The small molecule below binds the protein below.
Small molecule (SMILES): CC(=O)N[C@@H]1[C@@H](O)[C@H](O)[C@@H](CO)O[C@H]1O

Sequence of chain 1.A:
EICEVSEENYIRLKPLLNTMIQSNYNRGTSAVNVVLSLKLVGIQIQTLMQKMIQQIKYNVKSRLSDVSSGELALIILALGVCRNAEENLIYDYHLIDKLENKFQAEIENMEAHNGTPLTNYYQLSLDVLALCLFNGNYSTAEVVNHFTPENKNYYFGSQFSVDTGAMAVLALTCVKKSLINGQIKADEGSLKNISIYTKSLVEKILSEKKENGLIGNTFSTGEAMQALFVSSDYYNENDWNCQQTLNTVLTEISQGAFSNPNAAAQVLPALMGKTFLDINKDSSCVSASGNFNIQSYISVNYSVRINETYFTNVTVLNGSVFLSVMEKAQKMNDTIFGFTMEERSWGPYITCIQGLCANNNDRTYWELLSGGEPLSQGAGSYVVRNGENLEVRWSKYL

Binding-site contacts:
Ligand atom N2 contacts residue ASN349 of chain 1.A at 3.1 Å (h-bond).
Ligand atom C7 contacts residue ASN349 of chain 1.A at 4.5 Å.
Ligand atom O4 contacts residue SER335 of chain 1.A at 4.3 Å.
Ligand atom C4 contacts residue ASN349 of chain 1.A at 4.3 Å.
Ligand atom C5 contacts residue ASN349 of chain 1.A at 3.5 Å.
Ligand atom C2 contacts residue ASN349 of chain 1.A at 2.7 Å.
Ligand atom O6 contacts residue ASN349 of chain 1.A at 4.4 Å.
Ligand atom C3 contacts residue ASN349 of chain 1.A at 3.9 Å.
Ligand atom C5 contacts residue SER335 of chain 1.A at 3.9 Å.
Ligand atom O5 contacts residue ASN349 of chain 1.A at 2.3 Å (h-bond).
Ligand atom C1 contacts residue ASN349 of chain 1.A at 1.4 Å.
Ligand atom C5 contacts residue THR351 of chain 1.A at 4.3 Å.
Ligand atom C6 contacts residue THR351 of chain 1.A at 4.4 Å.